Binding-site contacts:
Ligand atom C4 contacts residue ASN349 of chain 1.F at 4.2 Å.
Ligand atom O7 contacts residue ASN350 of chain 1.F at 4.4 Å.
Ligand atom C5 contacts residue ASN349 of chain 1.F at 3.7 Å.
Ligand atom O7 contacts residue ASN349 of chain 1.F at 4.4 Å.
Ligand atom N2 contacts residue ASN349 of chain 1.F at 2.9 Å (h-bond).
Ligand atom C3 contacts residue ASN349 of chain 1.F at 3.8 Å.
Ligand atom C1 contacts residue ASN349 of chain 1.F at 1.4 Å.
Ligand atom C8 contacts residue ASN349 of chain 1.F at 3.5 Å.
Ligand atom C2 contacts residue ASN349 of chain 1.F at 2.5 Å.
Ligand atom O5 contacts residue ASN349 of chain 1.F at 2.4 Å (h-bond).
Ligand atom C7 contacts residue ASN349 of chain 1.F at 3.4 Å.

The protein below binds the small molecule below.
Small molecule (SMILES): CC(=O)N[C@H]1[C@H](O[C@H]2[C@H](O)[C@@H](NC(C)=O)CO[C@@H]2CO)O[C@H](CO)[C@@H](O)[C@@H]1O

Sequence of chain 1.F:
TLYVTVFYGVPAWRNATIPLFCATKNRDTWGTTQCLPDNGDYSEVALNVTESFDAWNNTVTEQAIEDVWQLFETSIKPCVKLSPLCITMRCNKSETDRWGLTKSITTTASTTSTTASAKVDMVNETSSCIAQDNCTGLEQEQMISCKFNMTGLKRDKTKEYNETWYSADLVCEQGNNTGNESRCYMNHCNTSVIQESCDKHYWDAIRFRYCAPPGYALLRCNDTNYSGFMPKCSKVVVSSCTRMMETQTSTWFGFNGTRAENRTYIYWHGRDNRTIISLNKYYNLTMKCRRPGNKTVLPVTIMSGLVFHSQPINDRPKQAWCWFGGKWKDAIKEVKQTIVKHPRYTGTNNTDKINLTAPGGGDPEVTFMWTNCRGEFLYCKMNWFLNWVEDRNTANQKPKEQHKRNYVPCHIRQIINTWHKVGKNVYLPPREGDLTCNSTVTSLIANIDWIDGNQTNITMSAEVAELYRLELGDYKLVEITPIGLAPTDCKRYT